A protein and the small-molecule ligand that binds it are described below.
Small molecule (SMILES): CC(=O)N[C@H]1[C@H](O[C@H]2[C@H](O)[C@@H](NC(C)=O)CO[C@@H]2CO)O[C@H](CO)[C@@H](O)[C@@H]1O

Binding-site contacts:
Ligand atom C5 contacts residue PRO296 of chain 2.A at 4.3 Å (hydrophobic).
Ligand atom C1 contacts residue PRO296 of chain 2.A at 4.2 Å (hydrophobic).
Ligand atom O5 contacts residue ASN451 of chain 2.A at 2.4 Å (h-bond).
Ligand atom C8 contacts residue ASN267 of chain 2.A at 3.6 Å.
Ligand atom C3 contacts residue ASN451 of chain 2.A at 3.6 Å.
Ligand atom C7 contacts residue ASN451 of chain 2.A at 3.4 Å.
Ligand atom C2 contacts residue ASN451 of chain 2.A at 2.4 Å.
Ligand atom C8 contacts residue VAL449 of chain 2.A at 4.2 Å (hydrophobic).
Ligand atom O5 contacts residue PRO296 of chain 2.A at 3.6 Å.
Ligand atom C7 contacts residue ASN267 of chain 2.A at 4.2 Å.
Ligand atom C8 contacts residue ASN451 of chain 2.A at 4.2 Å.
Ligand atom C5 contacts residue ASN451 of chain 2.A at 3.7 Å.
Ligand atom O7 contacts residue ASN451 of chain 2.A at 3.8 Å.
Ligand atom C1 contacts residue ASN451 of chain 2.A at 1.4 Å.
Ligand atom O7 contacts residue ASN267 of chain 2.A at 4.2 Å.
Ligand atom N2 contacts residue ASN451 of chain 2.A at 2.8 Å (h-bond).
Ligand atom O6 contacts residue LEU270 of chain 2.A at 4.1 Å.
Ligand atom C8 contacts residue SER450 of chain 2.A at 4.4 Å.
Ligand atom C4 contacts residue ASN451 of chain 2.A at 4.2 Å.
Ligand atom C8 contacts residue NAG1 of chain 2.G at 3.5 Å.
Ligand atom C6 contacts residue PRO296 of chain 2.A at 4.3 Å (hydrophobic).

Sequence of chain 2.A:
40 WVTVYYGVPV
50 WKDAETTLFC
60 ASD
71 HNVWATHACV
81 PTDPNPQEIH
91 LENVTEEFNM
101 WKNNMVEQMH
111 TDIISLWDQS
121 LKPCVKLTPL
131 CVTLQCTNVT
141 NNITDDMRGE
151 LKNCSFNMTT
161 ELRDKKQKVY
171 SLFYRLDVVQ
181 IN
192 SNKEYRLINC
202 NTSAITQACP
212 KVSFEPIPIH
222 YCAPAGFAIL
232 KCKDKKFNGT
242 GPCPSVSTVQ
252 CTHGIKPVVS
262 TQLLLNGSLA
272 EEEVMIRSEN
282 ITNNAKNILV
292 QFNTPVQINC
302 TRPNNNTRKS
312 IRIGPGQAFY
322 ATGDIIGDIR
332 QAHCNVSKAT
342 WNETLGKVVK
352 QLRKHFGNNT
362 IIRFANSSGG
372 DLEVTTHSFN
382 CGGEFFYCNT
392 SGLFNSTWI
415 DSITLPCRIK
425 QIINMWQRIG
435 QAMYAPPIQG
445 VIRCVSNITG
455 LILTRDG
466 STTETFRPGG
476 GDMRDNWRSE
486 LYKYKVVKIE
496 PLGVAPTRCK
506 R